Binding-site contacts:
Ligand atom CAD contacts residue HEM1 of chain 1.Q at 3.0 Å.
Ligand atom CAJ contacts residue ALA279 of chain 1.D at 4.4 Å (hydrophobic).
Ligand atom NAL contacts residue THR283 of chain 1.D at 4.1 Å.
Ligand atom NAL contacts residue LEU344 of chain 1.D at 4.4 Å.
Ligand atom CAN contacts residue PHE187 of chain 1.D at 3.9 Å (hydrophobic).
Ligand atom CAF contacts residue THR283 of chain 1.D at 3.2 Å.
Ligand atom CAD contacts residue ALA279 of chain 1.D at 3.4 Å (hydrophobic).
Ligand atom CAH contacts residue PHE278 of chain 1.D at 3.3 Å (hydrophobic).
Ligand atom CAE contacts residue LEU344 of chain 1.D at 3.4 Å (hydrophobic).
Ligand atom CAH contacts residue ALA279 of chain 1.D at 3.9 Å (hydrophobic).
Ligand atom NAL contacts residue ALA279 of chain 1.D at 3.9 Å.
Ligand atom CAN contacts residue PHE278 of chain 1.D at 4.4 Å (hydrophobic).
Ligand atom CAG contacts residue PHE187 of chain 1.D at 3.8 Å (hydrophobic).
Ligand atom NAL contacts residue HEM1 of chain 1.Q at 2.3 Å.
Ligand atom CAK contacts residue LEU344 of chain 1.D at 4.3 Å (hydrophobic).
Ligand atom CAE contacts residue HEM1 of chain 1.Q at 4.5 Å.
Ligand atom CAM contacts residue LEU344 of chain 1.D at 4.0 Å (hydrophobic).
Ligand atom CAC contacts residue ALA279 of chain 1.D at 4.4 Å (hydrophobic).
Ligand atom CAM contacts residue THR283 of chain 1.D at 3.9 Å.
Ligand atom CAK contacts residue PHE187 of chain 1.D at 3.8 Å (hydrophobic).
Ligand atom CAF contacts residue ALA279 of chain 1.D at 3.5 Å (hydrophobic).
Ligand atom CAO contacts residue PHE278 of chain 1.D at 4.4 Å (hydrophobic).
Ligand atom CAJ contacts residue PHE278 of chain 1.D at 3.3 Å (hydrophobic).
Ligand atom CAF contacts residue HEM1 of chain 1.Q at 4.4 Å.
Ligand atom CAM contacts residue ALA279 of chain 1.D at 4.2 Å (hydrophobic).
Ligand atom CAK contacts residue THR283 of chain 1.D at 4.2 Å.
Ligand atom CAD contacts residue THR283 of chain 1.D at 3.1 Å.
Ligand atom CAC contacts residue HEM1 of chain 1.Q at 3.2 Å.
Ligand atom CAC contacts residue LEU344 of chain 1.D at 3.6 Å (hydrophobic).

This small molecule binds to this protein.
Small molecule (SMILES): O=[N+]([O-])c1ccc(Cc2ccncc2)cc1

Sequence of chain 1.D:
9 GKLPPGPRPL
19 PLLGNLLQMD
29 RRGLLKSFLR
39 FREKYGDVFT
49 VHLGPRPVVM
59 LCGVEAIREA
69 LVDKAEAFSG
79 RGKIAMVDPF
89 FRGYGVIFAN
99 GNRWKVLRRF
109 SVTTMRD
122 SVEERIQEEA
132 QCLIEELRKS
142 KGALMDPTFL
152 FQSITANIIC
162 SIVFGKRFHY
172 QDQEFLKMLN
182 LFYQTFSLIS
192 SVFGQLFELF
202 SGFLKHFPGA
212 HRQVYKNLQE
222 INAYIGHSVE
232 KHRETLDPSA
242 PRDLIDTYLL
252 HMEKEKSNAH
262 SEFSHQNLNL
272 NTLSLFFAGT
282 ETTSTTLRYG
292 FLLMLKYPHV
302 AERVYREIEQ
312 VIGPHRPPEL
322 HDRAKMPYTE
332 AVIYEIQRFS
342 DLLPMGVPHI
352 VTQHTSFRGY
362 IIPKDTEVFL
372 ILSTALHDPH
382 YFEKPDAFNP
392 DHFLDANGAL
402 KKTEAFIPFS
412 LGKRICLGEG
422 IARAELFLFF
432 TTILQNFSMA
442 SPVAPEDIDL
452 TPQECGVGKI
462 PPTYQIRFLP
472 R